Sequence of chain 3.A:
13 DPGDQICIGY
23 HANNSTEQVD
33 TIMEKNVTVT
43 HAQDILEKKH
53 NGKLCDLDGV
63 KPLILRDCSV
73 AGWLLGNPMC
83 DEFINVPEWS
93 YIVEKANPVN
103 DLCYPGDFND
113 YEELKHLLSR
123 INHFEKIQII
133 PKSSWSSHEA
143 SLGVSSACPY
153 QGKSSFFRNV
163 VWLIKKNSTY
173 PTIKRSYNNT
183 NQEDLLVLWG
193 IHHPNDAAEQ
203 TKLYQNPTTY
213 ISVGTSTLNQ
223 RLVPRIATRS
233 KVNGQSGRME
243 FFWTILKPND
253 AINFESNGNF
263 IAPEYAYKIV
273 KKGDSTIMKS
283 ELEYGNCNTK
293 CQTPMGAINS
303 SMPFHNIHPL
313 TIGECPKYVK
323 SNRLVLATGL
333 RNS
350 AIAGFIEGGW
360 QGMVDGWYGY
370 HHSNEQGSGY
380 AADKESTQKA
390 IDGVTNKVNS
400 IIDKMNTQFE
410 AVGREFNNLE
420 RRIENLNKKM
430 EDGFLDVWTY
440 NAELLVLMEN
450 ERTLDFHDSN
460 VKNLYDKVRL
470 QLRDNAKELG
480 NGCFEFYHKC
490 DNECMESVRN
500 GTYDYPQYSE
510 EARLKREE

This small molecule binds to this protein.
Small molecule (SMILES): CC(=O)N[C@@H]1[C@@H](O)[C@H](O)[C@@H](CO)O[C@H]1O

Binding-site contacts:
Ligand atom C2 contacts residue ASN169 of chain 3.A at 2.5 Å.
Ligand atom O6 contacts residue ASN169 of chain 3.A at 3.7 Å.
Ligand atom C7 contacts residue ASN169 of chain 3.A at 4.0 Å.
Ligand atom C5 contacts residue ASN169 of chain 3.A at 3.2 Å.
Ligand atom C6 contacts residue ASN169 of chain 3.A at 3.2 Å.
Ligand atom C4 contacts residue ASN169 of chain 3.A at 4.0 Å.
Ligand atom O5 contacts residue ASN169 of chain 3.A at 2.3 Å (h-bond).
Ligand atom O7 contacts residue ASN169 of chain 3.A at 3.9 Å.
Ligand atom N2 contacts residue ASN169 of chain 3.A at 3.4 Å (h-bond).
Ligand atom C1 contacts residue ASN169 of chain 3.A at 1.4 Å.
Ligand atom C3 contacts residue ASN169 of chain 3.A at 3.7 Å.